This small molecule binds to this protein.
Small molecule (SMILES): NC(=O)/C=C/c1ccccc1

Binding-site contacts:
Ligand atom N1 contacts residue MMA1 of chain 1.Q at 1.4 Å.
Ligand atom N1 contacts residue SER22 of chain 1.C at 4.3 Å.
Ligand atom N1 contacts residue ASP96 of chain 1.C at 4.5 Å.
Ligand atom N1 contacts residue SER23 of chain 1.C at 2.8 Å (h-bond).
Ligand atom C2 contacts residue MMA1 of chain 1.Q at 3.7 Å.
Ligand atom C1 contacts residue SER23 of chain 1.C at 3.7 Å.
Ligand atom C1 contacts residue MMA1 of chain 1.Q at 2.4 Å.
Ligand atom O1 contacts residue MMA1 of chain 1.Q at 2.5 Å.
Ligand atom O1 contacts residue GLY97 of chain 1.C at 4.4 Å.
Ligand atom C2 contacts residue SER23 of chain 1.C at 3.9 Å.

Sequence of chain 1.C:
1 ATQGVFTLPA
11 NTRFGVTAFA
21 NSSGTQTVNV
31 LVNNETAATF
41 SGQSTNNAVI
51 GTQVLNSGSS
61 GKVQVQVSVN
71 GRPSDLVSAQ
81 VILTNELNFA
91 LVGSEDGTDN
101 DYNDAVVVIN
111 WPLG